Sequence of chain 2.A:
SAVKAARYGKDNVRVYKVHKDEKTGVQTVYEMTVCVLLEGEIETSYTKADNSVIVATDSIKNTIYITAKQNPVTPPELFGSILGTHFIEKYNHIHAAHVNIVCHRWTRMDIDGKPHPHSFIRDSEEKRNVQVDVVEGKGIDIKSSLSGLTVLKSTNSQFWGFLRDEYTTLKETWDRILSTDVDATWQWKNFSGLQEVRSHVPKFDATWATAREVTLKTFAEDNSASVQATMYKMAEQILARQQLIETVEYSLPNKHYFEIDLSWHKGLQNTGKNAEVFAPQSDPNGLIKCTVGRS

This small molecule binds to this protein.
Small molecule (SMILES): O=c1[nH]c(=O)c2nn[nH]c2[nH]1

Binding-site contacts:
Ligand atom O2 contacts residue ARG177 of chain 1.A at 2.0 Å.
Ligand atom N3 contacts residue ASN255 of chain 1.A at 3.0 Å.
Ligand atom DN1 contacts residue GLN229 of chain 1.A at 1.9 Å.
Ligand atom O6 contacts residue GLN229 of chain 1.A at 2.0 Å.
Ligand atom O6 contacts residue ILE55 of chain 2.A at 2.8 Å.
Ligand atom O2 contacts residue VAL228 of chain 1.A at 2.0 Å.
Ligand atom N8 contacts residue LEU171 of chain 1.A at 3.3 Å.
Ligand atom DN1 contacts residue SER227 of chain 1.A at 2.9 Å.
Ligand atom N7 contacts residue ALA57 of chain 2.A at 3.0 Å.
Ligand atom N1 contacts residue GLN229 of chain 1.A at 3.0 Å (h-bond).
Ligand atom C4 contacts residue ASN255 of chain 1.A at 3.4 Å.
Ligand atom C6 contacts residue PHE160 of chain 1.A at 3.4 Å (hydrophobic).
Ligand atom N8 contacts residue THR58 of chain 2.A at 2.8 Å.
Ligand atom DN9 contacts residue LEU171 of chain 1.A at 3.0 Å.
Ligand atom C6 contacts residue ILE55 of chain 2.A at 3.5 Å (hydrophobic).
Ligand atom C6 contacts residue THR58 of chain 2.A at 3.2 Å.
Ligand atom N7 contacts residue THR58 of chain 2.A at 2.0 Å.
Ligand atom N9 contacts residue PHE160 of chain 1.A at 3.3 Å.
Ligand atom C2 contacts residue ASN255 of chain 1.A at 3.5 Å.
Ligand atom DN1 contacts residue VAL228 of chain 1.A at 3.1 Å.
Ligand atom DN9 contacts residue PHE160 of chain 1.A at 3.5 Å.
Ligand atom C5 contacts residue THR58 of chain 2.A at 3.1 Å.
Ligand atom C4 contacts residue ARG177 of chain 1.A at 3.0 Å.
Ligand atom N9 contacts residue ARG177 of chain 1.A at 3.3 Å.
Ligand atom N8 contacts residue ALA57 of chain 2.A at 2.9 Å.
Ligand atom O6 contacts residue TYR9 of chain 2.A at 3.5 Å.
Ligand atom C4 contacts residue PHE160 of chain 1.A at 3.4 Å (hydrophobic).
Ligand atom N8 contacts residue PHE160 of chain 1.A at 3.2 Å.
Ligand atom O2 contacts residue SER227 of chain 1.A at 2.9 Å.
Ligand atom N3 contacts residue ARG177 of chain 1.A at 2.1 Å.
Ligand atom DN9 contacts residue ARG177 of chain 1.A at 3.0 Å.
Ligand atom N7 contacts residue PHE160 of chain 1.A at 3.3 Å.
Ligand atom O6 contacts residue THR58 of chain 2.A at 2.9 Å.
Ligand atom C5 contacts residue PHE160 of chain 1.A at 3.4 Å (hydrophobic).
Ligand atom N9 contacts residue LEU171 of chain 1.A at 3.5 Å.
Ligand atom N8 contacts residue ASP59 of chain 2.A at 3.0 Å.
Ligand atom C2 contacts residue VAL228 of chain 1.A at 3.1 Å (hydrophobic).
Ligand atom N9 contacts residue THR58 of chain 2.A at 3.4 Å.
Ligand atom C2 contacts residue ARG177 of chain 1.A at 2.7 Å.
Ligand atom C6 contacts residue GLN229 of chain 1.A at 3.0 Å.

Sequence of chain 1.A:
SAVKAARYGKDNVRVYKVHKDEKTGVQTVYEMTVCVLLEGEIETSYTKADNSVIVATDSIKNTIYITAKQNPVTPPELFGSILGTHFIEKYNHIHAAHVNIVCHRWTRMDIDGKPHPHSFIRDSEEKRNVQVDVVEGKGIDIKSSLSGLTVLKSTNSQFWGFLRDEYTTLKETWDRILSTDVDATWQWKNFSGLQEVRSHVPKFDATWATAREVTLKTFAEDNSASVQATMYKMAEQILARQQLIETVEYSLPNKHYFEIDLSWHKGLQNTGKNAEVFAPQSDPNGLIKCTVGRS